Binding-site contacts:
Ligand atom C6 contacts residue ASP100 of chain 2.A at 3.9 Å.
Ligand atom C1 contacts residue ASP48 of chain 2.A at 3.7 Å.
Ligand atom C10 contacts residue ARG177 of chain 2.A at 3.6 Å.
Ligand atom C6 contacts residue 1WC1 of chain 2.D at 3.8 Å.
Ligand atom C8 contacts residue 1WC1 of chain 2.D at 3.9 Å.
Ligand atom CL1 contacts residue 1WC1 of chain 2.D at 3.9 Å.
Ligand atom C11 contacts residue PHE339 of chain 2.A at 3.8 Å (hydrophobic).
Ligand atom C6 contacts residue GLY99 of chain 2.A at 4.2 Å.
Ligand atom C10 contacts residue 1WC1 of chain 2.D at 4.4 Å.
Ligand atom C2 contacts residue ALA101 of chain 2.A at 4.1 Å (hydrophobic).
Ligand atom C11 contacts residue ARG177 of chain 2.A at 3.7 Å.
Ligand atom C2 contacts residue ASP48 of chain 2.A at 4.0 Å.
Ligand atom N5 contacts residue ASP48 of chain 2.A at 4.2 Å.
Ligand atom C12 contacts residue 1WC1 of chain 2.D at 4.0 Å.
Ligand atom N5 contacts residue ALA101 of chain 2.A at 3.8 Å.
Ligand atom C13 contacts residue PHE46 of chain 2.A at 4.1 Å (hydrophobic).
Ligand atom C1 contacts residue PHE46 of chain 2.A at 3.8 Å (hydrophobic).
Ligand atom C7 contacts residue 1WC1 of chain 2.D at 4.3 Å.
Ligand atom N5 contacts residue ASP100 of chain 2.A at 3.0 Å (salt-bridge).
Ligand atom CL1 contacts residue ALA98 of chain 2.A at 3.8 Å.
Ligand atom C7 contacts residue ALA101 of chain 2.A at 4.4 Å (hydrophobic).
Ligand atom CL1 contacts residue PHE46 of chain 2.A at 4.3 Å.
Ligand atom C6 contacts residue ALA98 of chain 2.A at 3.9 Å (hydrophobic).
Ligand atom C12 contacts residue PHE337 of chain 2.A at 3.7 Å (hydrophobic).
Ligand atom CL1 contacts residue 1WC1 of chain 2.C at 3.7 Å.
Ligand atom N5 contacts residue GLY99 of chain 2.A at 4.0 Å.
Ligand atom C9 contacts residue 1WC1 of chain 2.D at 4.2 Å.
Ligand atom C12 contacts residue PHE339 of chain 2.A at 3.6 Å (hydrophobic).
Ligand atom N5 contacts residue ALA98 of chain 2.A at 3.9 Å.
Ligand atom C1 contacts residue GLN180 of chain 2.A at 3.4 Å.
Ligand atom C8 contacts residue PHE46 of chain 2.A at 4.2 Å (hydrophobic).
Ligand atom N3 contacts residue 1WC1 of chain 2.D at 4.3 Å.
Ligand atom C11 contacts residue 1WC1 of chain 2.D at 4.3 Å.
Ligand atom N3 contacts residue ALA101 of chain 2.A at 3.9 Å.
Ligand atom N3 contacts residue ASP48 of chain 2.A at 3.2 Å (salt-bridge).
Ligand atom N3 contacts residue ASP100 of chain 2.A at 3.8 Å.
Ligand atom C6 contacts residue ALA101 of chain 2.A at 4.3 Å (hydrophobic).
Ligand atom C13 contacts residue 1WC1 of chain 2.D at 3.8 Å.
Ligand atom N5 contacts residue 1WC1 of chain 2.D at 3.5 Å.
Ligand atom C11 contacts residue PHE337 of chain 2.A at 4.2 Å (hydrophobic).

A protein and the small-molecule ligand that binds it are described below.
Small molecule (SMILES): Cc1[nH]ncc1-c1ccccc1Cl

Sequence of chain 2.A:
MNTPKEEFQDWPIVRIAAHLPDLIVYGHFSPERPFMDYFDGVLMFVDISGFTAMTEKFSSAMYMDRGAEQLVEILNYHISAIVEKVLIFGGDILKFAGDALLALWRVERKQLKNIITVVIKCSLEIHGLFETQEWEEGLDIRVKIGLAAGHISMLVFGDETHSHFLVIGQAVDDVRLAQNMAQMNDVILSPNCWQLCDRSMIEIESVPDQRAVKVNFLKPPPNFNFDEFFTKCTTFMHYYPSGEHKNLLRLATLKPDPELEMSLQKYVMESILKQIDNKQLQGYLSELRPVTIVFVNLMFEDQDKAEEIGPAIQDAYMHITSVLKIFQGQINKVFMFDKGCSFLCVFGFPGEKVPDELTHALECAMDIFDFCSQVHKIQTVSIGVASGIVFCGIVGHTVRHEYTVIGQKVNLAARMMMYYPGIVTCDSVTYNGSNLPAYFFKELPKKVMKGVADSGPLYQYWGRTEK